Sequence of chain 1.B:
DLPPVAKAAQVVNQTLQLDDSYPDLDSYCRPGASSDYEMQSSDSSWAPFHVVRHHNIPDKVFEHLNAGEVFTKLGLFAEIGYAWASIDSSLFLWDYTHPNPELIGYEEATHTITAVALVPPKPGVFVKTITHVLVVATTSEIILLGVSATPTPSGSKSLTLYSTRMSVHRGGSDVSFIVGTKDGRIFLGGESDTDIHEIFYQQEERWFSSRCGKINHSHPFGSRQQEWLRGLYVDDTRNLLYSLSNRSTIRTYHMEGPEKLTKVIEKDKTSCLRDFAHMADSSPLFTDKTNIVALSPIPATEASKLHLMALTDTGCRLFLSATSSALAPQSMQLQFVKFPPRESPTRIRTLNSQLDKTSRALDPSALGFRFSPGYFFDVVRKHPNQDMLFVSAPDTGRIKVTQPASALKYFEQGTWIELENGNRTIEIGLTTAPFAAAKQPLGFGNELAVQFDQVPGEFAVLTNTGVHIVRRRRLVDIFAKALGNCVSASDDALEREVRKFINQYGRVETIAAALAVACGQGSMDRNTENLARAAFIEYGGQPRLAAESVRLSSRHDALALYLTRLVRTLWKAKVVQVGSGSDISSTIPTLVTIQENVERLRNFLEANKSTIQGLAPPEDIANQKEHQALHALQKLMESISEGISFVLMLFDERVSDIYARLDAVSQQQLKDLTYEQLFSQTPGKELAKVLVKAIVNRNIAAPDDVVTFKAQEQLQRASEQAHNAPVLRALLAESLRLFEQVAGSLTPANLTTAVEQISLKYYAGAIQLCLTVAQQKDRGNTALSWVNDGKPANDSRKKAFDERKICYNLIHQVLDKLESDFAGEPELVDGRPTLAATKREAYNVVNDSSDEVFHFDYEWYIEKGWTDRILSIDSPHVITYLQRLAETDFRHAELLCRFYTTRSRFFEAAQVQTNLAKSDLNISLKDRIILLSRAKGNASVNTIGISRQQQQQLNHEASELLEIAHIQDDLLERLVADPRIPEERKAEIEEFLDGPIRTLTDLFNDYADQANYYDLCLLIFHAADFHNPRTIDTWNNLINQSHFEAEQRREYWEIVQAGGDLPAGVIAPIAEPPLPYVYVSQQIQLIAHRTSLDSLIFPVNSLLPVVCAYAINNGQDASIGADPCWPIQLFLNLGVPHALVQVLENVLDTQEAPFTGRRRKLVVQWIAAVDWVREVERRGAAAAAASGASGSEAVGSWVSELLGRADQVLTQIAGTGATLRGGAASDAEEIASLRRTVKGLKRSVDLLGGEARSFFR

This protein binds this small molecule.
Small molecule (SMILES): CSCC[C@H](NC(=O)[C@@H]1CCCN1C(=O)[C@H](CC(C)C)NC(=O)[C@H](CC(C)C)NC(=O)[C@H](CCCCN)NC(=O)[C@H](C)NC(=O)[C@H](CCCCN)NC(=O)[C@@H](N)CCCN=C(N)N)C(=O)N[C@@H](CCC(=O)O)C(=O)N[C@@H](CCC(=O)O)C(=O)N[C@@H](C)C(=O)N[C@@H](CC(C)C)C(=O)N[C@@H](CC(C)C)C(=O)N1CCC[C@H]1C=O

Sequence of chain 1.E:
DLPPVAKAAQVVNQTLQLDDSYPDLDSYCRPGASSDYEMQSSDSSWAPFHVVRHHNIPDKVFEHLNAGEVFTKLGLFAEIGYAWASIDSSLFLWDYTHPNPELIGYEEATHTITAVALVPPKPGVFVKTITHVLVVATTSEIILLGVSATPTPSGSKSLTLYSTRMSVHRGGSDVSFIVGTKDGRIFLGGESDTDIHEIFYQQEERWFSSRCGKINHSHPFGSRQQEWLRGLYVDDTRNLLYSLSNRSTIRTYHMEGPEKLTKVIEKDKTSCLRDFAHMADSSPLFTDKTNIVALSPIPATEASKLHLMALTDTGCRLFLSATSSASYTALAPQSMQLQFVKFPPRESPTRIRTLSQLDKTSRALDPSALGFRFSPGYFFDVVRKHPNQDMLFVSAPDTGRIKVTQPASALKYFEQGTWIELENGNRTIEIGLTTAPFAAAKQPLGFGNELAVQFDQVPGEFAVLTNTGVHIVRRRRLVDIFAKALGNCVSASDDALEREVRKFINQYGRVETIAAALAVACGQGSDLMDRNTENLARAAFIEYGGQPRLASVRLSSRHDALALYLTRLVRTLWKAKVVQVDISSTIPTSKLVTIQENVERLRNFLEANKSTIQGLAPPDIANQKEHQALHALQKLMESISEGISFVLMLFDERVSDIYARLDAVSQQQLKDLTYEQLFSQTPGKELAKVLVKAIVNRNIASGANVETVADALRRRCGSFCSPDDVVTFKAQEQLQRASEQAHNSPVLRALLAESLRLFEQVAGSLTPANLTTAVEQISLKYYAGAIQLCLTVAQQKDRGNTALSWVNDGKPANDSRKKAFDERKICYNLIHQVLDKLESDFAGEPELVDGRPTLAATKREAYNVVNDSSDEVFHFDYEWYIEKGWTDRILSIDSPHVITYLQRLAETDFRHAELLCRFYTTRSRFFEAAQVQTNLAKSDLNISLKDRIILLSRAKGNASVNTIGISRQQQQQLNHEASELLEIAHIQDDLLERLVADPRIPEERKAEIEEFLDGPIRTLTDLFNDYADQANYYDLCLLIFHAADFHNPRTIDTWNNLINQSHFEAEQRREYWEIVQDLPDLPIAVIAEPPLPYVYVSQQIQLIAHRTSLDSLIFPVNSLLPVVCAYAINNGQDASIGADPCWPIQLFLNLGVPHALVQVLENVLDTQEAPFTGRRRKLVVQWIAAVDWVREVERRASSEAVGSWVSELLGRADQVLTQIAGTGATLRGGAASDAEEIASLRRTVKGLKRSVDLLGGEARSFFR

Binding-site contacts:
Ligand atom CB contacts residue ASN1074 of chain 1.B at 1.7 Å.
Ligand atom NE contacts residue TYR1076 of chain 1.B at 2.0 Å.
Ligand atom O contacts residue ALA1073 of chain 1.B at 2.7 Å.
Ligand atom C contacts residue ASN1074 of chain 1.B at 1.5 Å.
Ligand atom OE1 contacts residue ARG165 of chain 1.E at 2.9 Å (salt-bridge).
Ligand atom CB contacts residue TYR1075 of chain 1.B at 2.8 Å (hydrophobic).
Ligand atom N contacts residue ASN1074 of chain 1.B at 2.3 Å (h-bond).
Ligand atom C contacts residue ALA1073 of chain 1.B at 2.9 Å (hydrophobic).
Ligand atom NE contacts residue CYS1079 of chain 1.B at 2.3 Å (h-bond).
Ligand atom N contacts residue GLY105 of chain 1.E at 2.8 Å (h-bond).
Ligand atom CA contacts residue TYR1075 of chain 1.B at 2.5 Å (hydrophobic).
Ligand atom CZ contacts residue THR1097 of chain 1.B at 2.9 Å.
Ligand atom O contacts residue VAL127 of chain 1.E at 2.5 Å (h-bond).
Ligand atom CZ contacts residue CYS1079 of chain 1.B at 1.6 Å (hydrophobic).
Ligand atom NH1 contacts residue CYS1079 of chain 1.B at 1.7 Å.
Ligand atom CG contacts residue TYR1076 of chain 1.B at 2.4 Å (hydrophobic).
Ligand atom N contacts residue ASN1074 of chain 1.B at 0.9 Å.
Ligand atom NH1 contacts residue LEU1080 of chain 1.B at 2.6 Å (h-bond).
Ligand atom CB contacts residue TYR1076 of chain 1.B at 2.9 Å (hydrophobic).
Ligand atom C contacts residue ASN1074 of chain 1.B at 0.8 Å.
Ligand atom CA contacts residue ASN1074 of chain 1.B at 0.6 Å.
Ligand atom N contacts residue TYR1075 of chain 1.B at 1.5 Å (h-bond).
Ligand atom CD contacts residue CYS1079 of chain 1.B at 2.6 Å (hydrophobic).
Ligand atom NH1 contacts residue TYR1076 of chain 1.B at 1.9 Å (h-bond).
Ligand atom O contacts residue TYR1076 of chain 1.B at 2.3 Å (h-bond).
Ligand atom CA contacts residue ASN1074 of chain 1.B at 0.2 Å.
Ligand atom CD contacts residue TYR1076 of chain 1.B at 2.3 Å (hydrophobic).
Ligand atom CA contacts residue ALA1073 of chain 1.B at 3.0 Å (hydrophobic).
Ligand atom N contacts residue ALA1073 of chain 1.B at 2.0 Å.
Ligand atom CG contacts residue ASN1074 of chain 1.B at 2.5 Å.
Ligand atom CG contacts residue TYR1075 of chain 1.B at 2.6 Å (hydrophobic).
Ligand atom O contacts residue ASP1071 of chain 1.B at 2.9 Å (salt-bridge).
Ligand atom N contacts residue ASN1074 of chain 1.B at 1.0 Å.
Ligand atom NH1 contacts residue THR1097 of chain 1.B at 2.8 Å.
Ligand atom CB contacts residue ASN1074 of chain 1.B at 1.8 Å.
Ligand atom CZ contacts residue TYR1076 of chain 1.B at 2.8 Å (hydrophobic).
Ligand atom O contacts residue ASN1074 of chain 1.B at 1.6 Å (h-bond).
Ligand atom O contacts residue ASN1074 of chain 1.B at 2.1 Å (h-bond).
Ligand atom CG contacts residue ASN1074 of chain 1.B at 2.7 Å.
Ligand atom NH2 contacts residue CYS1079 of chain 1.B at 2.0 Å.